Binding-site contacts:
Ligand atom C2 contacts residue SER33 of chain 1.ZA at 3.2 Å.
Ligand atom O2' contacts residue ARG29 of chain 1.AB at 3.7 Å.
Ligand atom N6 contacts residue GLU34 of chain 1.ZA at 4.0 Å.
Ligand atom N3 contacts residue ARG29 of chain 1.AB at 4.1 Å.
Ligand atom C4 contacts residue PHE30 of chain 1.AB at 3.6 Å (hydrophobic).
Ligand atom N3 contacts residue PHE30 of chain 1.AB at 3.6 Å.
Ligand atom O6 contacts residue GLU34 of chain 1.ZA at 3.6 Å.
Ligand atom C2 contacts residue PHE30 of chain 1.AB at 3.5 Å (hydrophobic).
Ligand atom N1 contacts residue SER33 of chain 1.ZA at 3.9 Å.
Ligand atom C8 contacts residue PHE30 of chain 1.AB at 3.7 Å (hydrophobic).
Ligand atom N1 contacts residue GLU34 of chain 1.ZA at 2.9 Å (salt-bridge).
Ligand atom N7 contacts residue PHE30 of chain 1.AB at 3.3 Å.
Ligand atom C1' contacts residue PHE30 of chain 1.AB at 4.0 Å (hydrophobic).
Ligand atom C2 contacts residue GLU34 of chain 1.ZA at 3.6 Å.
Ligand atom C5 contacts residue PHE30 of chain 1.AB at 3.1 Å (hydrophobic).
Ligand atom N1 contacts residue GLU34 of chain 1.ZA at 3.5 Å (salt-bridge).
Ligand atom O6 contacts residue ARG56 of chain 1.AB at 3.4 Å (salt-bridge).
Ligand atom O2' contacts residue PHE30 of chain 1.AB at 3.0 Å (h-bond).
Ligand atom N2 contacts residue GLU34 of chain 1.ZA at 2.8 Å (salt-bridge).
Ligand atom N3 contacts residue HIS32 of chain 1.ZA at 4.1 Å.
Ligand atom N1 contacts residue PHE30 of chain 1.AB at 3.3 Å.
Ligand atom C6 contacts residue LYS35 of chain 1.ZA at 3.8 Å.
Ligand atom C6 contacts residue GLU34 of chain 1.ZA at 3.7 Å.
Ligand atom N2 contacts residue HIS32 of chain 1.ZA at 3.7 Å.
Ligand atom N6 contacts residue LYS54 of chain 1.AB at 3.5 Å (salt-bridge).
Ligand atom N9 contacts residue PHE30 of chain 1.AB at 3.9 Å.
Ligand atom N6 contacts residue LYS35 of chain 1.ZA at 2.9 Å (salt-bridge).
Ligand atom O6 contacts residue PHE30 of chain 1.AB at 3.4 Å.
Ligand atom N2 contacts residue THR28 of chain 1.AB at 3.4 Å (h-bond).
Ligand atom N3 contacts residue SER33 of chain 1.ZA at 4.0 Å.
Ligand atom N1 contacts residue LYS35 of chain 1.ZA at 2.9 Å (salt-bridge).
Ligand atom N3 contacts residue GLU34 of chain 1.ZA at 4.1 Å.
Ligand atom C6 contacts residue GLU34 of chain 1.ZA at 3.9 Å.
Ligand atom C2' contacts residue PHE30 of chain 1.AB at 3.9 Å (hydrophobic).
Ligand atom N3 contacts residue THR28 of chain 1.AB at 4.0 Å.
Ligand atom C6 contacts residue PHE30 of chain 1.AB at 3.0 Å (hydrophobic).
Ligand atom C2 contacts residue GLU34 of chain 1.ZA at 3.4 Å.
Ligand atom C2 contacts residue HIS32 of chain 1.ZA at 4.0 Å.
Ligand atom O6 contacts residue LYS54 of chain 1.AB at 3.3 Å (salt-bridge).
Ligand atom C2 contacts residue LYS35 of chain 1.ZA at 3.7 Å.

Sequence of chain 1.AB:
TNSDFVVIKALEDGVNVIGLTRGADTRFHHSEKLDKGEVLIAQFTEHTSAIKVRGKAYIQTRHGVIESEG

Sequence of chain 1.ZA:
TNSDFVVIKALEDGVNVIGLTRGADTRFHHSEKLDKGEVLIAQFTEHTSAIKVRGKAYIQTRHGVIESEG

A small-molecule ligand and the protein it binds are described below.
Small molecule (SMILES): Nc1nc(=O)c2ncn([C@@H]3O[C@H](CO[P](=O)(O)O[C@H]4[C@@H](O)[C@H](n5cnc6c(N)ncnc65)O[C@@H]4COP(=O)=O)[C@@H](OP(=O)=O)[C@H]3O)c2[nH]1